A protein and the small-molecule ligand that binds it are described below.
Small molecule (SMILES): Nc1ncnc2c1ncn2[C@@H]1O[C@H](CO[P](=O)(O)C[P](=O)(O)OP(=O)(O)O)[C@@H](O)[C@H]1O

Sequence of chain 2.A:
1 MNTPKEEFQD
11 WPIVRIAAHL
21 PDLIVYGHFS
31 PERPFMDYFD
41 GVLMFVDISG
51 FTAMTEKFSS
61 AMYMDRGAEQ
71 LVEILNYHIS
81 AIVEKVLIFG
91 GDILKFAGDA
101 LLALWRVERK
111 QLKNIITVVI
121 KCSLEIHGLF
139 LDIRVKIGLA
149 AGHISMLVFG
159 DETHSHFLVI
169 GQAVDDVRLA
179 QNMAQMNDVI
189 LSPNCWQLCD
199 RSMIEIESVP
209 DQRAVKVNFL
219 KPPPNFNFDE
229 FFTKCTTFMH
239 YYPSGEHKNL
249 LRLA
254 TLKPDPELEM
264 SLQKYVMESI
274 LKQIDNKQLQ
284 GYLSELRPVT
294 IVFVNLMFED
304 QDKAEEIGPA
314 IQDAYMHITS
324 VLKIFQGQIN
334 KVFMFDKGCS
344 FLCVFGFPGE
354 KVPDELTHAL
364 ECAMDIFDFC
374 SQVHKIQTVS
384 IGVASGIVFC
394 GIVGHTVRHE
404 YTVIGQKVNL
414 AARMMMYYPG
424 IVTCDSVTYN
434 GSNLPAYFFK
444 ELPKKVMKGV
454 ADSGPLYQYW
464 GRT

Binding-site contacts:
Ligand atom O1B contacts residue ILE48 of chain 2.A at 3.6 Å (h-bond).
Ligand atom O3' contacts residue PHE338 of chain 2.A at 3.1 Å.
Ligand atom O2G contacts residue ASP99 of chain 2.A at 3.6 Å.
Ligand atom O1G contacts residue CA1 of chain 2.I at 2.4 Å.
Ligand atom N6 contacts residue ALA97 of chain 2.A at 3.6 Å.
Ligand atom C6 contacts residue GLY98 of chain 2.A at 3.5 Å.
Ligand atom N1 contacts residue ALA97 of chain 2.A at 3.5 Å.
Ligand atom O1B contacts residue ASP47 of chain 2.A at 2.7 Å (salt-bridge).
Ligand atom O1A contacts residue ARG416 of chain 2.A at 3.1 Å (salt-bridge).
Ligand atom O1G contacts residue ASP99 of chain 2.A at 2.8 Å (salt-bridge).
Ligand atom O4' contacts residue ASN412 of chain 2.A at 3.6 Å.
Ligand atom O4' contacts residue ALA415 of chain 2.A at 3.5 Å.
Ligand atom O3G contacts residue THR52 of chain 2.A at 2.6 Å (h-bond).
Ligand atom O3' contacts residue ARG416 of chain 2.A at 3.5 Å (salt-bridge).
Ligand atom N7 contacts residue VAL411 of chain 2.A at 3.3 Å.
Ligand atom C8 contacts residue ASN412 of chain 2.A at 3.1 Å.
Ligand atom N3 contacts residue PHE336 of chain 2.A at 3.6 Å.
Ligand atom PA contacts residue ARG416 of chain 2.A at 3.6 Å.
Ligand atom C2 contacts residue ALA97 of chain 2.A at 3.6 Å (hydrophobic).
Ligand atom N6 contacts residue THR405 of chain 2.A at 3.6 Å.
Ligand atom O2G contacts residue THR52 of chain 2.A at 3.0 Å (h-bond).
Ligand atom PB contacts residue CA1 of chain 2.I at 3.5 Å.
Ligand atom N6 contacts residue VAL406 of chain 2.A at 2.8 Å (h-bond).
Ligand atom O1B contacts residue SER49 of chain 2.A at 3.5 Å (h-bond).
Ligand atom O1B contacts residue CA1 of chain 2.I at 2.5 Å.
Ligand atom N6 contacts residue GLY98 of chain 2.A at 3.0 Å (h-bond).
Ligand atom O2' contacts residue ARG176 of chain 2.A at 3.4 Å (salt-bridge).
Ligand atom O3B contacts residue SER49 of chain 2.A at 3.2 Å (h-bond).
Ligand atom O2B contacts residue SER49 of chain 2.A at 2.7 Å (h-bond).
Ligand atom C5' contacts residue ASN412 of chain 2.A at 3.6 Å.
Ligand atom O2G contacts residue PHE51 of chain 2.A at 3.1 Å (h-bond).
Ligand atom PG contacts residue THR52 of chain 2.A at 3.5 Å.
Ligand atom C6 contacts residue ALA97 of chain 2.A at 3.6 Å (hydrophobic).
Ligand atom N1 contacts residue LEU345 of chain 2.A at 3.5 Å.
Ligand atom O5' contacts residue ARG416 of chain 2.A at 2.9 Å (salt-bridge).
Ligand atom PB contacts residue SER49 of chain 2.A at 3.4 Å.
Ligand atom C2 contacts residue PHE336 of chain 2.A at 3.1 Å (hydrophobic).
Ligand atom O2G contacts residue GLY50 of chain 2.A at 2.9 Å (h-bond).
Ligand atom O2' contacts residue PHE338 of chain 2.A at 3.0 Å.
Ligand atom O3G contacts residue ASN412 of chain 2.A at 2.8 Å (h-bond).